The protein below binds the small molecule below.
Small molecule (SMILES): Nc1nc2c(ncn2[C@@H]2O[C@@H]3CO[P](=O)(O)O[C@H]4[C@@H](O)[C@H](n5cnc6c(=O)[nH]c(N)nc65)O[C@@H]4CO[P](=O)(O)O[C@H]3[C@H]2O)c(=O)[nH]1

Sequence of chain 1.E:
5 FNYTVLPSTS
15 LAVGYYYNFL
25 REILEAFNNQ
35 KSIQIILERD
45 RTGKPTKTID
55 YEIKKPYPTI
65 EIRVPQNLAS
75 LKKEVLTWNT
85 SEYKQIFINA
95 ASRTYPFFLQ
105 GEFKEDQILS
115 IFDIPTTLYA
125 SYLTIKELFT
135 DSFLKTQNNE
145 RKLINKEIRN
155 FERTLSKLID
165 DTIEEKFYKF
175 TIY

Binding-site contacts:
Ligand atom C2 contacts residue PHE23 of chain 1.F at 3.2 Å (hydrophobic).
Ligand atom O61 contacts residue PHE101 of chain 1.E at 3.4 Å.
Ligand atom C21 contacts residue PHE102 of chain 1.E at 3.4 Å (hydrophobic).
Ligand atom N2 contacts residue ASP117 of chain 1.F at 2.9 Å (salt-bridge).
Ligand atom C5 contacts residue PHE23 of chain 1.F at 3.4 Å (hydrophobic).
Ligand atom N3 contacts residue PHE23 of chain 1.F at 3.2 Å.
Ligand atom N2 contacts residue PHE102 of chain 1.F at 3.0 Å (h-bond).
Ligand atom N11 contacts residue TYR99 of chain 1.F at 3.0 Å (h-bond).
Ligand atom N21 contacts residue ASP117 of chain 1.E at 3.0 Å (salt-bridge).
Ligand atom N71 contacts residue ARG97 of chain 1.E at 2.9 Å (salt-bridge).
Ligand atom N1 contacts residue TYR99 of chain 1.E at 3.2 Å (h-bond).
Ligand atom N11 contacts residue PHE102 of chain 1.E at 2.8 Å (h-bond).
Ligand atom O61 contacts residue PHE102 of chain 1.E at 3.1 Å (h-bond).
Ligand atom O2P contacts residue THR120 of chain 1.E at 2.6 Å (h-bond).
Ligand atom N31 contacts residue TYR99 of chain 1.F at 3.2 Å (h-bond).
Ligand atom C61 contacts residue TYR99 of chain 1.F at 3.1 Å (hydrophobic).
Ligand atom O2' contacts residue THR121 of chain 1.F at 3.1 Å (h-bond).
Ligand atom O3' contacts residue THR121 of chain 1.F at 3.1 Å.
Ligand atom C2 contacts residue TYR99 of chain 1.E at 3.3 Å (hydrophobic).
Ligand atom O11 contacts residue ASN22 of chain 1.E at 2.9 Å (h-bond).
Ligand atom O1P contacts residue ASN22 of chain 1.F at 2.8 Å (h-bond).
Ligand atom O2A contacts residue THR120 of chain 1.E at 2.8 Å (h-bond).
Ligand atom C21 contacts residue TYR99 of chain 1.F at 3.0 Å (hydrophobic).
Ligand atom O3A contacts residue THR121 of chain 1.E at 3.2 Å.
Ligand atom C2 contacts residue PHE102 of chain 1.F at 3.4 Å (hydrophobic).
Ligand atom O2' contacts residue THR120 of chain 1.F at 2.9 Å (h-bond).
Ligand atom O61 contacts residue ARG97 of chain 1.E at 2.9 Å (salt-bridge).
Ligand atom O6 contacts residue ARG97 of chain 1.F at 2.9 Å (salt-bridge).
Ligand atom N1 contacts residue PHE23 of chain 1.F at 3.3 Å.
Ligand atom C4 contacts residue PHE23 of chain 1.F at 3.2 Å (hydrophobic).
Ligand atom C41 contacts residue TYR99 of chain 1.F at 3.2 Å (hydrophobic).
Ligand atom O2A contacts residue THR121 of chain 1.E at 3.2 Å (h-bond).
Ligand atom N21 contacts residue PHE102 of chain 1.E at 3.2 Å (h-bond).
Ligand atom O6 contacts residue PHE102 of chain 1.F at 3.2 Å (h-bond).
Ligand atom N1 contacts residue PHE102 of chain 1.F at 2.8 Å (h-bond).
Ligand atom C2A contacts residue THR120 of chain 1.E at 3.4 Å.
Ligand atom N7 contacts residue ARG97 of chain 1.F at 2.9 Å (salt-bridge).
Ligand atom C41 contacts residue PHE23 of chain 1.E at 3.3 Å (hydrophobic).
Ligand atom C51 contacts residue TYR99 of chain 1.F at 3.2 Å (hydrophobic).
Ligand atom O21 contacts residue THR120 of chain 1.F at 2.8 Å (h-bond).

Sequence of chain 1.F:
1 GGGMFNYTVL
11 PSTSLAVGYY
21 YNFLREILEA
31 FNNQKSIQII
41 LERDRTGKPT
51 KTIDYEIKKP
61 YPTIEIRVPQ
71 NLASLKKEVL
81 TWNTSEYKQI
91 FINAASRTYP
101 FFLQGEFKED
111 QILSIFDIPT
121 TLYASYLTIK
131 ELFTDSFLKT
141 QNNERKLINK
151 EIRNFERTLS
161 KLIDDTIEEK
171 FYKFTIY